Binding-site contacts:
Ligand atom C8 contacts residue ALA134 of chain 1.C at 4.2 Å (hydrophobic).
Ligand atom C7 contacts residue ASN87 of chain 1.C at 3.1 Å.
Ligand atom C8 contacts residue CYS135 of chain 1.C at 4.1 Å (hydrophobic).
Ligand atom O3 contacts residue ARG220 of chain 1.C at 2.9 Å (salt-bridge).
Ligand atom C8 contacts residue PRO65 of chain 1.C at 4.3 Å (hydrophobic).
Ligand atom N2 contacts residue GLU66 of chain 1.C at 3.5 Å.
Ligand atom C4 contacts residue ARG220 of chain 1.C at 4.3 Å.
Ligand atom C2 contacts residue ARG220 of chain 1.C at 3.8 Å.
Ligand atom C8 contacts residue ASN87 of chain 1.C at 4.4 Å.
Ligand atom N2 contacts residue ASN87 of chain 1.C at 3.0 Å (h-bond).
Ligand atom C4 contacts residue ASN87 of chain 1.C at 4.2 Å.
Ligand atom C1 contacts residue ASN87 of chain 1.C at 1.4 Å.
Ligand atom C8 contacts residue SER136 of chain 1.C at 4.0 Å.
Ligand atom C8 contacts residue ARG220 of chain 1.C at 4.0 Å.
Ligand atom C3 contacts residue ASN87 of chain 1.C at 3.8 Å.
Ligand atom C7 contacts residue ASN64 of chain 1.C at 3.5 Å.
Ligand atom C8 contacts residue CYS90 of chain 1.C at 3.6 Å (hydrophobic).
Ligand atom O7 contacts residue ASN64 of chain 1.C at 2.8 Å (h-bond).
Ligand atom C2 contacts residue GLU66 of chain 1.C at 4.4 Å.
Ligand atom O5 contacts residue GLU86 of chain 1.C at 4.3 Å.
Ligand atom C6 contacts residue GLU86 of chain 1.C at 3.8 Å.
Ligand atom O7 contacts residue CYS90 of chain 1.C at 3.4 Å.
Ligand atom O7 contacts residue ARG220 of chain 1.C at 3.9 Å.
Ligand atom O5 contacts residue ARG220 of chain 1.C at 4.0 Å.
Ligand atom C7 contacts residue CYS90 of chain 1.C at 3.9 Å (hydrophobic).
Ligand atom O7 contacts residue ASN87 of chain 1.C at 2.9 Å (h-bond).
Ligand atom C1 contacts residue GLU66 of chain 1.C at 4.2 Å.
Ligand atom C8 contacts residue GLU66 of chain 1.C at 3.6 Å.
Ligand atom C6 contacts residue ARG220 of chain 1.C at 4.0 Å.
Ligand atom C2 contacts residue ASN87 of chain 1.C at 2.5 Å.
Ligand atom C3 contacts residue ARG220 of chain 1.C at 4.0 Å.
Ligand atom C5 contacts residue ASN87 of chain 1.C at 3.6 Å.
Ligand atom C7 contacts residue GLU66 of chain 1.C at 3.8 Å.
Ligand atom C5 contacts residue ARG220 of chain 1.C at 4.3 Å.
Ligand atom C7 contacts residue ARG220 of chain 1.C at 3.5 Å.
Ligand atom N2 contacts residue ARG220 of chain 1.C at 3.5 Å (salt-bridge).
Ligand atom C8 contacts residue ASN64 of chain 1.C at 3.1 Å.
Ligand atom O5 contacts residue ASN87 of chain 1.C at 2.2 Å (h-bond).

Sequence of chain 1.C:
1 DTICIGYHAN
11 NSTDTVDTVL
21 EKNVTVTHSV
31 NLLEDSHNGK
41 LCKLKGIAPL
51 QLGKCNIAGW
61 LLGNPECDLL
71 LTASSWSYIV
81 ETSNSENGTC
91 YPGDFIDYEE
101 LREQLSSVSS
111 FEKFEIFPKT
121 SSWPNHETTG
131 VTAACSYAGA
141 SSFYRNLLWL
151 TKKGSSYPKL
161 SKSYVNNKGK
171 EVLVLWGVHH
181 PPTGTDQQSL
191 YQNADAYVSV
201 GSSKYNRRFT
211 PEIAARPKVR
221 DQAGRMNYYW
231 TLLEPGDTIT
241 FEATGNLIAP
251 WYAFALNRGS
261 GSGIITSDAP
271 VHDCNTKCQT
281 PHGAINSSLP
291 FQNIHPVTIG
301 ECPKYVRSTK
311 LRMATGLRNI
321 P

The protein below binds the small molecule below.
Small molecule (SMILES): CC(=O)N[C@H]1[C@H](O[C@H]2[C@H](O)[C@@H](NC(C)=O)CO[C@@H]2CO)O[C@H](CO)[C@@H](O)[C@@H]1O